Binding-site contacts:
Ligand atom C3 contacts residue PHE441 of chain 1.B at 4.4 Å (hydrophobic).
Ligand atom C6 contacts residue LEU446 of chain 1.B at 4.1 Å (hydrophobic).
Ligand atom O7 contacts residue ASN438 of chain 1.B at 4.3 Å.
Ligand atom C2 contacts residue ASN438 of chain 1.B at 2.5 Å.
Ligand atom N2 contacts residue PHE441 of chain 1.B at 3.8 Å.
Ligand atom C7 contacts residue ASN438 of chain 1.B at 3.4 Å.
Ligand atom C7 contacts residue PHE441 of chain 1.B at 4.2 Å (hydrophobic).
Ligand atom O7 contacts residue THR440 of chain 1.B at 4.3 Å.
Ligand atom C5 contacts residue ASN438 of chain 1.B at 3.7 Å.
Ligand atom C8 contacts residue ASN438 of chain 1.B at 3.5 Å.
Ligand atom C3 contacts residue ASN438 of chain 1.B at 3.8 Å.
Ligand atom N2 contacts residue ASN438 of chain 1.B at 2.9 Å (h-bond).
Ligand atom O7 contacts residue PHE441 of chain 1.B at 3.6 Å.
Ligand atom C4 contacts residue LEU446 of chain 1.B at 4.5 Å (hydrophobic).
Ligand atom C1 contacts residue ASN438 of chain 1.B at 1.4 Å.
Ligand atom O3 contacts residue PHE441 of chain 1.B at 4.4 Å.
Ligand atom C4 contacts residue ASN438 of chain 1.B at 4.2 Å.
Ligand atom O4 contacts residue LEU446 of chain 1.B at 4.1 Å.
Ligand atom C5 contacts residue LEU446 of chain 1.B at 3.8 Å (hydrophobic).
Ligand atom O5 contacts residue ASN438 of chain 1.B at 2.4 Å (h-bond).

The protein below binds the small molecule below.
Small molecule (SMILES): CC(=O)N[C@@H]1[C@@H](O)[C@H](O)[C@@H](CO)O[C@H]1O

Sequence of chain 1.B:
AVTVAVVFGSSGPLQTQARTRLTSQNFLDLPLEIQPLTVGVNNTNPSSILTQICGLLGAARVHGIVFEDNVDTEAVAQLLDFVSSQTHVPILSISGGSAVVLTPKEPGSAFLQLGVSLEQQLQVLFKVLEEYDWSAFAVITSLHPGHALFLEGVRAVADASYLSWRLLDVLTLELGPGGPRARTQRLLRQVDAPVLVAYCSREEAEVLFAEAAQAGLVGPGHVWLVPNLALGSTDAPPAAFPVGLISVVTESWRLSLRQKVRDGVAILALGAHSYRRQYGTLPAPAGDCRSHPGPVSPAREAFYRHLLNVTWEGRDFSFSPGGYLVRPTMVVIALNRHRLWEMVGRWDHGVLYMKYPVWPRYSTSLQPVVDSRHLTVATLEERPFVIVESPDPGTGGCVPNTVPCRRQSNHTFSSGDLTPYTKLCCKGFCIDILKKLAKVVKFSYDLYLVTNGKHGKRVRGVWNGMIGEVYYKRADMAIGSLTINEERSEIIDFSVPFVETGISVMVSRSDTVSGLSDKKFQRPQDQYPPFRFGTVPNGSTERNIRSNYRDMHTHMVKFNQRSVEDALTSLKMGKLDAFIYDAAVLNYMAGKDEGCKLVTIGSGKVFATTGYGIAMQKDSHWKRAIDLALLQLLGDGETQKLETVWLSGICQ